A small-molecule ligand and the protein it binds are described below.
Small molecule (SMILES): CC(=O)N[C@@H]1[C@@H](O)[C@H](O)[C@@H](CO)O[C@H]1O

Sequence of chain 1.C:
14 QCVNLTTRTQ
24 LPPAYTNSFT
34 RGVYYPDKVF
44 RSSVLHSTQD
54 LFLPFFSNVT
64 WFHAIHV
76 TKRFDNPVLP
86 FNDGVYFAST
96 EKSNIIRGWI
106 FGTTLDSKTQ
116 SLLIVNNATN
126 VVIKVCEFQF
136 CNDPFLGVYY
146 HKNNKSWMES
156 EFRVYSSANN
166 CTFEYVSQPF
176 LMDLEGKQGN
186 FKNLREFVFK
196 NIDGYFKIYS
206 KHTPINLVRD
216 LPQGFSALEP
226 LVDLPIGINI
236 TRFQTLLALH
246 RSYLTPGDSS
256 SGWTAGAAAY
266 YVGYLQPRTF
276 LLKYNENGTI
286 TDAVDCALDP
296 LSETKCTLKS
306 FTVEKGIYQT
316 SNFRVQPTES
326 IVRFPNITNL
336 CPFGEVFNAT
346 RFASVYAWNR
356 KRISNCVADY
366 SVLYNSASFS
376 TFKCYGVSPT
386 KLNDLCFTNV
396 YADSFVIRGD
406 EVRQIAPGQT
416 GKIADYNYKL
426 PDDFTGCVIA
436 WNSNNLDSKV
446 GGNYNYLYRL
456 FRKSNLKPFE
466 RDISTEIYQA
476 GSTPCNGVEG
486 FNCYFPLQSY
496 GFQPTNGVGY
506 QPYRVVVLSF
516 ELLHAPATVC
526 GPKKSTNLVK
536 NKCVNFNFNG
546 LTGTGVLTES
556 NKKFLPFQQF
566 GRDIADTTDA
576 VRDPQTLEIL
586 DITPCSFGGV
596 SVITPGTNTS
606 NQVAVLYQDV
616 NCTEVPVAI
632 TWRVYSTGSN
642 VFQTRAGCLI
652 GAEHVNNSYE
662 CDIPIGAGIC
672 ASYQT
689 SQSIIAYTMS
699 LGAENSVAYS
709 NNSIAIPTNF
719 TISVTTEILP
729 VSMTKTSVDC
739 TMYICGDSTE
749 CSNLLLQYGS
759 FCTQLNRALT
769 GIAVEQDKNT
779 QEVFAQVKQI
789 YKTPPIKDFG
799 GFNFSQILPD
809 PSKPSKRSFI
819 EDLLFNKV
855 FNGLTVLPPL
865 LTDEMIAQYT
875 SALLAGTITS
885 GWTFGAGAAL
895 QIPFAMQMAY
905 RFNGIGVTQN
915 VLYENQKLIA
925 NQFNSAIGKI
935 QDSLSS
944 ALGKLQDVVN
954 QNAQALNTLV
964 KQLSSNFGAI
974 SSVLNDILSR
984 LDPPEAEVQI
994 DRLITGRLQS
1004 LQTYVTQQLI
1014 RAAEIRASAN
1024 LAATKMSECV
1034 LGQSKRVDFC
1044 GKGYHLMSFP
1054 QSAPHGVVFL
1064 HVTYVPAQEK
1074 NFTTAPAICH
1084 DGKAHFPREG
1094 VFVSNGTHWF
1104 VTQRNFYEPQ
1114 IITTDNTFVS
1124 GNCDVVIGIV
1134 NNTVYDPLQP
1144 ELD

Binding-site contacts:
Ligand atom N2 contacts residue ASN717 of chain 1.C at 3.0 Å (h-bond).
Ligand atom C8 contacts residue ASN717 of chain 1.C at 4.5 Å.
Ligand atom C1 contacts residue ASN717 of chain 1.C at 1.4 Å.
Ligand atom C5 contacts residue ASN717 of chain 1.C at 3.7 Å.
Ligand atom C6 contacts residue LEU922 of chain 1.C at 4.5 Å (hydrophobic).
Ligand atom C7 contacts residue ASN717 of chain 1.C at 3.3 Å.
Ligand atom C6 contacts residue GLN926 of chain 1.C at 4.3 Å.
Ligand atom C4 contacts residue ASN717 of chain 1.C at 4.2 Å.
Ligand atom C2 contacts residue GLN1071 of chain 1.C at 4.1 Å.
Ligand atom C7 contacts residue GLN1071 of chain 1.C at 4.1 Å.
Ligand atom O5 contacts residue ASN717 of chain 1.C at 2.3 Å (h-bond).
Ligand atom C8 contacts residue THR716 of chain 1.C at 4.5 Å.
Ligand atom C5 contacts residue LEU922 of chain 1.C at 4.1 Å (hydrophobic).
Ligand atom O7 contacts residue GLN1071 of chain 1.C at 2.9 Å (h-bond).
Ligand atom C2 contacts residue ASN717 of chain 1.C at 2.5 Å.
Ligand atom C1 contacts residue GLN1071 of chain 1.C at 3.8 Å.
Ligand atom C3 contacts residue ASN717 of chain 1.C at 3.8 Å.
Ligand atom O7 contacts residue ASN717 of chain 1.C at 3.3 Å (h-bond).
Ligand atom O5 contacts residue GLN1071 of chain 1.C at 3.8 Å.